A protein and the small-molecule ligand that binds it are described below.
Small molecule (SMILES): CCOc1ccc(-c2nc3ccc(-c4nc5ccc(N6CCN(C)CC6)cc5[nH]4)cc3[nH]2)cc1

Sequence of chain 1.A:
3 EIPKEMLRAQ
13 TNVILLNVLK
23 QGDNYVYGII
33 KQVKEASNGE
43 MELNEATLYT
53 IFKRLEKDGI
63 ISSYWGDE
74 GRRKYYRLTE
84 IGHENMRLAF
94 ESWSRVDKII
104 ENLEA

Binding-site contacts:
Ligand atom C22 contacts residue HT11 of chain 2.B at 0.5 Å.
Ligand atom N3 contacts residue HT11 of chain 2.B at 0.3 Å (h-bond).
Ligand atom N5 contacts residue HT11 of chain 2.B at 0.9 Å.
Ligand atom C21 contacts residue HT11 of chain 2.B at 1.1 Å.
Ligand atom N4 contacts residue HT11 of chain 2.B at 0.5 Å (h-bond).
Ligand atom C14 contacts residue HT11 of chain 2.B at 0.6 Å.
Ligand atom N1 contacts residue HT11 of chain 2.B at 0.3 Å (h-bond).
Ligand atom C14 contacts residue TRP96 of chain 1.A at 3.2 Å (hydrophobic).
Ligand atom N2 contacts residue HT11 of chain 2.B at 0.5 Å (h-bond).
Ligand atom C18 contacts residue HT11 of chain 2.B at 0.8 Å.
Ligand atom N6 contacts residue HT11 of chain 2.B at 1.9 Å.
Ligand atom C20 contacts residue HT11 of chain 2.B at 0.8 Å.
Ligand atom C5 contacts residue HT11 of chain 2.B at 0.8 Å.
Ligand atom C11 contacts residue HT11 of chain 2.B at 0.7 Å.
Ligand atom C25 contacts residue HT11 of chain 2.B at 2.2 Å.
Ligand atom C24 contacts residue HT11 of chain 2.B at 1.9 Å.
Ligand atom C7 contacts residue HT11 of chain 2.B at 0.6 Å.
Ligand atom C9 contacts residue HT11 of chain 2.B at 1.1 Å.
Ligand atom C8 contacts residue HT11 of chain 2.B at 0.6 Å.
Ligand atom N3 contacts residue TRP96 of chain 2.A at 3.4 Å.
Ligand atom O1 contacts residue HT11 of chain 2.B at 1.4 Å.
Ligand atom C19 contacts residue VAL15 of chain 1.A at 3.3 Å (hydrophobic).
Ligand atom C23 contacts residue HT11 of chain 2.B at 2.7 Å.
Ligand atom C13 contacts residue HT11 of chain 2.B at 0.5 Å.
Ligand atom C17 contacts residue HT11 of chain 2.B at 0.8 Å.
Ligand atom C27 contacts residue HT11 of chain 2.B at 1.2 Å.
Ligand atom N4 contacts residue TRP96 of chain 1.A at 3.2 Å.
Ligand atom C19 contacts residue HT11 of chain 2.B at 1.0 Å.
Ligand atom C13 contacts residue TRP96 of chain 1.A at 3.3 Å (hydrophobic).
Ligand atom C8 contacts residue TRP96 of chain 2.A at 3.3 Å (hydrophobic).
Ligand atom C26 contacts residue HT11 of chain 2.B at 0.5 Å.
Ligand atom C6 contacts residue HT11 of chain 2.B at 1.0 Å.
Ligand atom C3 contacts residue HT11 of chain 2.B at 0.8 Å.
Ligand atom C15 contacts residue HT11 of chain 2.B at 0.9 Å.
Ligand atom C4 contacts residue HT11 of chain 2.B at 1.2 Å.
Ligand atom C12 contacts residue HT11 of chain 2.B at 1.1 Å.
Ligand atom C10 contacts residue HT11 of chain 2.B at 0.9 Å.
Ligand atom C1 contacts residue HT11 of chain 2.B at 1.4 Å.
Ligand atom C2 contacts residue HT11 of chain 2.B at 0.9 Å.
Ligand atom C16 contacts residue HT11 of chain 2.B at 0.6 Å.

Sequence of chain 2.A:
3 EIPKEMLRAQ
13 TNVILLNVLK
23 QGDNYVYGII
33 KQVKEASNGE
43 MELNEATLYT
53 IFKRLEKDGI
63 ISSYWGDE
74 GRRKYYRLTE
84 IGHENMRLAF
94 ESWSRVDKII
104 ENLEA